Sequence of chain 1.B:
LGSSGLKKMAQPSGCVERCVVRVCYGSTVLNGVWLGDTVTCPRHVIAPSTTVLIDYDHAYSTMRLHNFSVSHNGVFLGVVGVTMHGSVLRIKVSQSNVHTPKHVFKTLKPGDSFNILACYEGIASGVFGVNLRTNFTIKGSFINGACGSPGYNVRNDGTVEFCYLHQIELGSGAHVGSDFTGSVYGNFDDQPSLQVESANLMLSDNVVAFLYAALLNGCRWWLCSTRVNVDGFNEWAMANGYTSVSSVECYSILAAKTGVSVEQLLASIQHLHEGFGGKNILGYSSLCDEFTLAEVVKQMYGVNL

This small molecule binds to this protein.
Small molecule (SMILES): Cc1cc(C(=O)N[C@@H](C)C(=O)N[C@H](C(=O)N[C@@H](CC(C)C)C(=O)N[C@H](/C=C\C(=O)OCc2ccccc2)C[C@@H]2CCNC2=O)C(C)C)no1

Binding-site contacts:
Ligand atom O8 contacts residue HIS177 of chain 1.B at 3.5 Å.
Ligand atom O contacts residue GLU171 of chain 1.B at 3.1 Å (salt-bridge).
Ligand atom C29 contacts residue GLU171 of chain 1.B at 3.5 Å.
Ligand atom C25 contacts residue HIS168 of chain 1.B at 3.8 Å.
Ligand atom CD2 contacts residue ILE56 of chain 1.B at 3.6 Å (hydrophobic).
Ligand atom O contacts residue GLY173 of chain 1.B at 3.4 Å.
Ligand atom CD2 contacts residue THR52 of chain 1.B at 3.6 Å.
Ligand atom C5 contacts residue VAL31 of chain 1.B at 3.6 Å (hydrophobic).
Ligand atom C21 contacts residue CYS149 of chain 1.B at 2.4 Å (hydrophobic).
Ligand atom O contacts residue PRO194 of chain 1.B at 3.2 Å (h-bond).
Ligand atom N contacts residue GLN169 of chain 1.B at 2.9 Å (h-bond).
Ligand atom C5 contacts residue THR30 of chain 1.B at 3.7 Å.
Ligand atom C contacts residue GLU171 of chain 1.B at 3.4 Å.
Ligand atom O8 contacts residue GLU171 of chain 1.B at 3.6 Å.
Ligand atom N6 contacts residue GLU171 of chain 1.B at 3.0 Å (salt-bridge).
Ligand atom CB contacts residue LEU172 of chain 1.B at 3.8 Å (hydrophobic).
Ligand atom N contacts residue LEU196 of chain 1.B at 3.3 Å.
Ligand atom N contacts residue CYS149 of chain 1.B at 2.9 Å (h-bond).
Ligand atom O8 contacts residue HIS168 of chain 1.B at 2.3 Å (h-bond).
Ligand atom O contacts residue GLY147 of chain 1.B at 3.5 Å (h-bond).
Ligand atom CA contacts residue GLN169 of chain 1.B at 3.6 Å.
Ligand atom C contacts residue GLY147 of chain 1.B at 3.6 Å.
Ligand atom C20 contacts residue CYS149 of chain 1.B at 1.8 Å (hydrophobic).
Ligand atom O8 contacts residue PHE144 of chain 1.B at 3.4 Å.
Ligand atom N6 contacts residue PHE144 of chain 1.B at 3.5 Å (h-bond).
Ligand atom C4 contacts residue VAL31 of chain 1.B at 3.8 Å (hydrophobic).
Ligand atom O contacts residue ILE170 of chain 1.B at 3.7 Å.
Ligand atom C contacts residue GLY173 of chain 1.B at 3.8 Å.
Ligand atom CB contacts residue GLU171 of chain 1.B at 3.5 Å.
Ligand atom C6 contacts residue THR30 of chain 1.B at 3.5 Å.
Ligand atom C25 contacts residue CYS149 of chain 1.B at 3.1 Å (hydrophobic).
Ligand atom CB contacts residue SER195 of chain 1.B at 3.4 Å.
Ligand atom C contacts residue THR30 of chain 1.B at 3.7 Å.
Ligand atom N contacts residue GLU171 of chain 1.B at 2.8 Å (salt-bridge).
Ligand atom CA contacts residue GLU171 of chain 1.B at 3.2 Å.
Ligand atom CA contacts residue CYS149 of chain 1.B at 2.6 Å (hydrophobic).
Ligand atom C contacts residue GLN169 of chain 1.B at 3.7 Å.
Ligand atom O1 contacts residue LEU196 of chain 1.B at 3.2 Å.
Ligand atom N contacts residue SER195 of chain 1.B at 3.1 Å (h-bond).
Ligand atom C29 contacts residue HIS168 of chain 1.B at 3.4 Å.